Sequence of chain 1.B:
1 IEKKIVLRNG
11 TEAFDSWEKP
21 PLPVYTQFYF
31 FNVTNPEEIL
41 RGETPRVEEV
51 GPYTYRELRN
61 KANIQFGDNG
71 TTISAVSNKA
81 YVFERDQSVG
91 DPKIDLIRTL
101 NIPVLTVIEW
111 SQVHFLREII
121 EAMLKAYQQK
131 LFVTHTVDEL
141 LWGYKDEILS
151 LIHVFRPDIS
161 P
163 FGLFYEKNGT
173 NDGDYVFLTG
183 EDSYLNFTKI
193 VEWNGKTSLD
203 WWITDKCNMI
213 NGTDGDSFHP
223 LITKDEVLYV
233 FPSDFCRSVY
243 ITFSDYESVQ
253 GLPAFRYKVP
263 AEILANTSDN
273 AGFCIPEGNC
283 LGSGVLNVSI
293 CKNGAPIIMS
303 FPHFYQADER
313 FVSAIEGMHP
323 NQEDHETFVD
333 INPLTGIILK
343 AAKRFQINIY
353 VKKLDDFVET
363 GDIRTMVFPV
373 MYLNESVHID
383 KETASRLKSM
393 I

A protein and the small-molecule ligand that binds it are described below.
Small molecule (SMILES): CC(=O)N[C@@H]1[C@@H](O)[C@H](O)[C@@H](CO)O[C@H]1O

Binding-site contacts:
Ligand atom C5 contacts residue ASN268 of chain 1.B at 3.7 Å.
Ligand atom C3 contacts residue ASN268 of chain 1.B at 3.7 Å.
Ligand atom O7 contacts residue ASN268 of chain 1.B at 3.2 Å (h-bond).
Ligand atom C8 contacts residue CYS282 of chain 1.B at 3.4 Å (hydrophobic).
Ligand atom C8 contacts residue GLY284 of chain 1.B at 4.1 Å.
Ligand atom C8 contacts residue LEU283 of chain 1.B at 4.4 Å (hydrophobic).
Ligand atom O5 contacts residue ASN268 of chain 1.B at 2.5 Å (h-bond).
Ligand atom C1 contacts residue ASN268 of chain 1.B at 1.4 Å.
Ligand atom C4 contacts residue ASN268 of chain 1.B at 4.3 Å.
Ligand atom C8 contacts residue ASN268 of chain 1.B at 4.3 Å.
Ligand atom N2 contacts residue ASN268 of chain 1.B at 2.8 Å (h-bond).
Ligand atom C7 contacts residue ASN268 of chain 1.B at 3.2 Å.
Ligand atom C2 contacts residue ASN268 of chain 1.B at 2.4 Å.